The small molecule below binds the protein below.
Small molecule (SMILES): O=C(O)[C@@H]1O[C@H](O[C@H]2[C@@H](OS(=O)(=O)O)O[C@@H](O)[C@H](NS(=O)(=O)O)[C@H]2O)[C@@H](OS(=O)(=O)O)[C@H](O)[C@@H]1O

Binding-site contacts:
Ligand atom OBA contacts residue HIS114 of chain 2.D at 3.0 Å (h-bond).
Ligand atom OAH contacts residue HIS82 of chain 2.D at 3.1 Å (h-bond).
Ligand atom C2 contacts residue HIS82 of chain 2.D at 4.2 Å.
Ligand atom OBC contacts residue HIS82 of chain 2.F at 3.2 Å (h-bond).
Ligand atom SAG contacts residue ASN80 of chain 2.D at 4.3 Å.
Ligand atom O3 contacts residue HIS114 of chain 2.D at 3.3 Å (h-bond).
Ligand atom C6 contacts residue ASN80 of chain 2.D at 3.8 Å.
Ligand atom O3 contacts residue HIS82 of chain 2.D at 3.9 Å.
Ligand atom O1 contacts residue HIS114 of chain 2.H at 2.8 Å (h-bond).
Ligand atom OBE contacts residue HIS82 of chain 2.F at 2.9 Å (h-bond).
Ligand atom O1 contacts residue HIS82 of chain 2.H at 3.6 Å.
Ligand atom SAG contacts residue HIS114 of chain 2.H at 4.1 Å.
Ligand atom SAG contacts residue HIS82 of chain 2.D at 3.7 Å.
Ligand atom OBC contacts residue HIS114 of chain 2.D at 4.1 Å.
Ligand atom O2 contacts residue HIS82 of chain 2.F at 4.0 Å.
Ligand atom O4 contacts residue ASN80 of chain 2.D at 3.1 Å (h-bond).
Ligand atom OAB contacts residue HIS114 of chain 2.H at 3.3 Å.
Ligand atom SBG contacts residue HIS82 of chain 2.F at 4.0 Å.
Ligand atom SBB contacts residue HIS82 of chain 2.F at 3.5 Å (h-bond).
Ligand atom OBH contacts residue HIS114 of chain 2.F at 3.1 Å (h-bond).
Ligand atom SBG contacts residue HIS114 of chain 2.F at 3.5 Å (h-bond).
Ligand atom C1 contacts residue HIS82 of chain 2.H at 3.7 Å.
Ligand atom OAF contacts residue HIS114 of chain 2.H at 4.1 Å.
Ligand atom C3 contacts residue HIS82 of chain 2.D at 4.3 Å.
Ligand atom OBF contacts residue HIS114 of chain 2.F at 3.9 Å.
Ligand atom OBF contacts residue HIS82 of chain 2.F at 3.9 Å.
Ligand atom SBB contacts residue HIS114 of chain 2.D at 4.2 Å.
Ligand atom OBI contacts residue HIS82 of chain 2.F at 2.9 Å.
Ligand atom C1 contacts residue HIS114 of chain 2.H at 3.5 Å.
Ligand atom O4 contacts residue HIS114 of chain 2.D at 3.6 Å.
Ligand atom O6B contacts residue ASN80 of chain 2.D at 3.0 Å (h-bond).
Ligand atom N2 contacts residue HIS114 of chain 2.H at 4.1 Å.
Ligand atom OAH contacts residue ASN80 of chain 2.D at 3.2 Å (h-bond).
Ligand atom OAB contacts residue ARG119 of chain 2.H at 3.5 Å.
Ligand atom OBI contacts residue HIS114 of chain 2.F at 3.0 Å (h-bond).
Ligand atom O5 contacts residue HIS82 of chain 2.H at 3.2 Å (h-bond).
Ligand atom C5 contacts residue HIS82 of chain 2.H at 4.0 Å.
Ligand atom OAF contacts residue HIS82 of chain 2.D at 3.2 Å (h-bond).
Ligand atom C4 contacts residue ASN80 of chain 2.D at 4.0 Å.
Ligand atom OBA contacts residue HIS82 of chain 2.D at 4.3 Å.

Sequence of chain 2.H:
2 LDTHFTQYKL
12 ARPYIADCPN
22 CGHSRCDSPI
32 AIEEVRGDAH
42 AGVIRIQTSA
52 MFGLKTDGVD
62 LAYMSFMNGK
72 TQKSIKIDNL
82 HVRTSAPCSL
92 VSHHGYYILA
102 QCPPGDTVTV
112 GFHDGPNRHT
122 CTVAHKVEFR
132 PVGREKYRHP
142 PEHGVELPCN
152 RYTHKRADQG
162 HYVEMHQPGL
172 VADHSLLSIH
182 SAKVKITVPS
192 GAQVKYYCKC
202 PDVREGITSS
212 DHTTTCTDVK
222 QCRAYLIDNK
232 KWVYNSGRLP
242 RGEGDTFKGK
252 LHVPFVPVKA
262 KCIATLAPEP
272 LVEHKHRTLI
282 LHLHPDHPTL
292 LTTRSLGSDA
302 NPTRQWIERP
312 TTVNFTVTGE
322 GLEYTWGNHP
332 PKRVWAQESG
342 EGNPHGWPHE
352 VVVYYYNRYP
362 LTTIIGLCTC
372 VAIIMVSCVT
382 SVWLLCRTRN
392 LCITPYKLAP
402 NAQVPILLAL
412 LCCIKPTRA

Sequence of chain 2.F:
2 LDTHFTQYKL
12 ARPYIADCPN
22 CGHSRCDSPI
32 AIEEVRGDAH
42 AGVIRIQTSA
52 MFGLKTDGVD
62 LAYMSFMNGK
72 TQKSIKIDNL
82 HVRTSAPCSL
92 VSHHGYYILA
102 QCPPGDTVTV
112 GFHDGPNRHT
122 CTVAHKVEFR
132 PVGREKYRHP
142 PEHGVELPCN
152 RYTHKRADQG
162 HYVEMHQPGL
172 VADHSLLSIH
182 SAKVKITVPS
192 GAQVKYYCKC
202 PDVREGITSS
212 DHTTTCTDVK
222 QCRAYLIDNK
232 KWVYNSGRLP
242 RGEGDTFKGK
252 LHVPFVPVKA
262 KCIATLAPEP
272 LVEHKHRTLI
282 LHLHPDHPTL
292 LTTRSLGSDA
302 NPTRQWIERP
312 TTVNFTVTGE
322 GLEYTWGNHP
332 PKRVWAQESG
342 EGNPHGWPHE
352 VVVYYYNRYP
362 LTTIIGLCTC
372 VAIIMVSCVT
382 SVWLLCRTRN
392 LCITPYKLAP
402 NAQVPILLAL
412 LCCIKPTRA

Sequence of chain 2.D:
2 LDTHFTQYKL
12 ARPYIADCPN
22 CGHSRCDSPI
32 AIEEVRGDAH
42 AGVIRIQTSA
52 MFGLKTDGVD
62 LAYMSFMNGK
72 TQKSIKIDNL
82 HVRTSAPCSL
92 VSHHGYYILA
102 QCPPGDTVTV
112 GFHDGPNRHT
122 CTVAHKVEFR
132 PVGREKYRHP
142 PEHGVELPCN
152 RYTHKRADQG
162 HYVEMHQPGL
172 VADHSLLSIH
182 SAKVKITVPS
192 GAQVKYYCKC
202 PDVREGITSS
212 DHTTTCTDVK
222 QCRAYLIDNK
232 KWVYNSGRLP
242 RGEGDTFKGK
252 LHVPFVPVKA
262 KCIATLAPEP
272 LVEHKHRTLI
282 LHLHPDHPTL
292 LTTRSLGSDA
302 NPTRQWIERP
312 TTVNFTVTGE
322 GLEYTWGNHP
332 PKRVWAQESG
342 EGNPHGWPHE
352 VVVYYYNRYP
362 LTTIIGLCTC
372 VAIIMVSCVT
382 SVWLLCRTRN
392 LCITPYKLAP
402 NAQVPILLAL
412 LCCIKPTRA